Sequence of chain 1.I:
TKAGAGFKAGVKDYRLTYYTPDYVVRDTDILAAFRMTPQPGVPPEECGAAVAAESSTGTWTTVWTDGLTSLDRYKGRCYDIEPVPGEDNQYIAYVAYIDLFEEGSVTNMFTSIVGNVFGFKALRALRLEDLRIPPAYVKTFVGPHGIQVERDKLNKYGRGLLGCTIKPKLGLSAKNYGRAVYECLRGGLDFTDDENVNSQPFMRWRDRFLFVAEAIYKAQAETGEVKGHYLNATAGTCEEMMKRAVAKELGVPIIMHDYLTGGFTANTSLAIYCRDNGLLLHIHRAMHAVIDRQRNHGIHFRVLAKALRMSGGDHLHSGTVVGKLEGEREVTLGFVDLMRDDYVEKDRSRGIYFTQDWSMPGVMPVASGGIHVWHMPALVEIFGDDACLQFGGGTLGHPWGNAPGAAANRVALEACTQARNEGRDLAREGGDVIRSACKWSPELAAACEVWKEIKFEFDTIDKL

Sequence of chain 1.D:
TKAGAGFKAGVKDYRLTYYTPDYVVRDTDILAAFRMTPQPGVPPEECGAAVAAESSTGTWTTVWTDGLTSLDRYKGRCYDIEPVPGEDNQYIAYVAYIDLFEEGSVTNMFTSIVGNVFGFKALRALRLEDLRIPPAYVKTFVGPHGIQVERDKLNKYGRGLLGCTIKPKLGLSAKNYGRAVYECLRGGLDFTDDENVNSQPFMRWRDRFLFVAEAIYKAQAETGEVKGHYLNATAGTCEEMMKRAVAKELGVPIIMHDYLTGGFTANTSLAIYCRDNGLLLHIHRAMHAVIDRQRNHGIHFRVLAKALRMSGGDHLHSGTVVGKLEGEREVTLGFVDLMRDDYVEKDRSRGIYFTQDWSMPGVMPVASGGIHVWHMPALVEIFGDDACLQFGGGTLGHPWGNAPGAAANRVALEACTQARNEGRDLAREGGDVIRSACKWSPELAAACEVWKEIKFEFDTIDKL

The small molecule below binds the protein below.
Small molecule (SMILES): O=C(O)[C@@](O)(COP(=O)(O)O)[C@H](O)[C@H](O)COP(=O)(O)O

Binding-site contacts:
Ligand atom O3 contacts residue MG1 of chain 1.XA at 2.2 Å.
Ligand atom C2 contacts residue MG1 of chain 1.XA at 3.0 Å.
Ligand atom O1 contacts residue LYS175 of chain 1.I at 3.2 Å (salt-bridge).
Ligand atom O3P contacts residue GLY403 of chain 1.I at 2.9 Å (h-bond).
Ligand atom C3 contacts residue MG1 of chain 1.XA at 3.1 Å.
Ligand atom C5 contacts residue HIS294 of chain 1.I at 3.5 Å.
Ligand atom O7 contacts residue LYS175 of chain 1.I at 3.1 Å (salt-bridge).
Ligand atom O2 contacts residue ASP203 of chain 1.I at 3.4 Å (salt-bridge).
Ligand atom O3 contacts residue KCX201 of chain 1.I at 2.4 Å (h-bond).
Ligand atom O1P contacts residue GLY404 of chain 1.I at 2.9 Å (h-bond).
Ligand atom C3 contacts residue KCX201 of chain 1.I at 3.1 Å.
Ligand atom O2P contacts residue TRP66 of chain 1.D at 3.2 Å.
Ligand atom O2P contacts residue GLY381 of chain 1.I at 2.8 Å (h-bond).
Ligand atom O3 contacts residue HIS294 of chain 1.I at 2.9 Å (h-bond).
Ligand atom O4 contacts residue SER379 of chain 1.I at 2.8 Å (h-bond).
Ligand atom O4 contacts residue GLY380 of chain 1.I at 3.4 Å (h-bond).
Ligand atom P1 contacts residue THR65 of chain 1.D at 3.4 Å.
Ligand atom O2 contacts residue MG1 of chain 1.XA at 2.4 Å.
Ligand atom O6P contacts residue ARG295 of chain 1.I at 2.8 Å (salt-bridge).
Ligand atom O6 contacts residue GLU60 of chain 1.D at 3.3 Å (salt-bridge).
Ligand atom O7 contacts residue ASN123 of chain 1.D at 3.1 Å (h-bond).
Ligand atom O2 contacts residue KCX201 of chain 1.I at 3.2 Å (h-bond).
Ligand atom O2P contacts residue LYS334 of chain 1.I at 2.9 Å (salt-bridge).
Ligand atom O2P contacts residue THR65 of chain 1.D at 3.3 Å (h-bond).
Ligand atom O2 contacts residue LYS175 of chain 1.I at 3.0 Å (salt-bridge).
Ligand atom O7 contacts residue MG1 of chain 1.XA at 2.1 Å.
Ligand atom O7 contacts residue GLU204 of chain 1.I at 3.3 Å (salt-bridge).
Ligand atom O3 contacts residue GLU204 of chain 1.I at 2.9 Å (salt-bridge).
Ligand atom O5P contacts residue SER379 of chain 1.I at 3.3 Å (h-bond).
Ligand atom O1P contacts residue LYS175 of chain 1.I at 3.4 Å.
Ligand atom O7 contacts residue LYS177 of chain 1.I at 2.7 Å (salt-bridge).
Ligand atom O1P contacts residue THR65 of chain 1.D at 2.5 Å (h-bond).
Ligand atom O7 contacts residue ASP203 of chain 1.I at 3.0 Å (salt-bridge).
Ligand atom O5P contacts residue HIS327 of chain 1.I at 2.8 Å (h-bond).
Ligand atom O2 contacts residue THR173 of chain 1.I at 2.9 Å (h-bond).
Ligand atom C contacts residue MG1 of chain 1.XA at 3.0 Å.
Ligand atom C contacts residue LYS175 of chain 1.I at 3.3 Å.
Ligand atom O2P contacts residue GLY380 of chain 1.I at 3.3 Å.
Ligand atom O4P contacts residue ARG295 of chain 1.I at 2.8 Å (salt-bridge).
Ligand atom O6 contacts residue LYS334 of chain 1.I at 2.7 Å (salt-bridge).